Binding-site contacts:
Ligand atom C17 contacts residue PRO51 of chain 1.A at 4.0 Å (hydrophobic).
Ligand atom O3 contacts residue TRP79 of chain 1.A at 3.0 Å (h-bond).
Ligand atom C19 contacts residue PHE77 of chain 1.A at 3.6 Å (hydrophobic).
Ligand atom C17 contacts residue PHE77 of chain 1.A at 3.2 Å (hydrophobic).
Ligand atom C10 contacts residue TRP99 of chain 1.A at 3.4 Å (hydrophobic).
Ligand atom O2 contacts residue ASN50 of chain 1.A at 3.5 Å.
Ligand atom C12 contacts residue PHE77 of chain 1.A at 3.8 Å (hydrophobic).
Ligand atom C11 contacts residue TRP79 of chain 1.A at 3.6 Å (hydrophobic).
Ligand atom O3 contacts residue TRP85 of chain 1.A at 3.7 Å.
Ligand atom O2 contacts residue PHE77 of chain 1.A at 3.6 Å (h-bond).
Ligand atom C7 contacts residue TRP85 of chain 1.A at 3.8 Å (hydrophobic).
Ligand atom C10 contacts residue TRP85 of chain 1.A at 3.5 Å (hydrophobic).
Ligand atom O3 contacts residue PHE77 of chain 1.A at 3.9 Å.
Ligand atom O2 contacts residue TRP79 of chain 1.A at 3.4 Å.
Ligand atom C11 contacts residue TRP99 of chain 1.A at 3.7 Å (hydrophobic).
Ligand atom N1 contacts residue ASN50 of chain 1.A at 3.8 Å.
Ligand atom C11 contacts residue TYR101 of chain 1.A at 3.5 Å (hydrophobic).
Ligand atom C6 contacts residue PRO51 of chain 1.A at 3.9 Å (hydrophobic).
Ligand atom C4 contacts residue ASN50 of chain 1.A at 3.9 Å.
Ligand atom C11 contacts residue TRP85 of chain 1.A at 3.6 Å (hydrophobic).
Ligand atom C9 contacts residue TRP79 of chain 1.A at 3.6 Å (hydrophobic).
Ligand atom O4 contacts residue PHE77 of chain 1.A at 4.0 Å.
Ligand atom C12 contacts residue TRP79 of chain 1.A at 3.3 Å (hydrophobic).
Ligand atom O2 contacts residue PRO51 of chain 1.A at 3.5 Å.
Ligand atom N2 contacts residue TRP79 of chain 1.A at 3.1 Å.
Ligand atom O1 contacts residue TRP99 of chain 1.A at 3.9 Å.
Ligand atom C5 contacts residue ASN50 of chain 1.A at 4.0 Å.
Ligand atom O3 contacts residue TYR101 of chain 1.A at 2.8 Å (h-bond).
Ligand atom C13 contacts residue TRP79 of chain 1.A at 3.2 Å (hydrophobic).
Ligand atom C12 contacts residue TRP85 of chain 1.A at 3.7 Å (hydrophobic).
Ligand atom C8 contacts residue ASN50 of chain 1.A at 3.4 Å.
Ligand atom C12 contacts residue TYR101 of chain 1.A at 3.5 Å (hydrophobic).
Ligand atom C13 contacts residue PHE77 of chain 1.A at 3.7 Å (hydrophobic).
Ligand atom O1 contacts residue ASN50 of chain 1.A at 2.9 Å (h-bond).
Ligand atom C19 contacts residue PRO51 of chain 1.A at 4.1 Å (hydrophobic).
Ligand atom C9 contacts residue TRP99 of chain 1.A at 4.2 Å (hydrophobic).
Ligand atom C12 contacts residue SER78 of chain 1.A at 4.0 Å.
Ligand atom O3 contacts residue SER78 of chain 1.A at 3.4 Å.
Ligand atom C7 contacts residue PRO51 of chain 1.A at 3.8 Å (hydrophobic).
Ligand atom N2 contacts residue PHE77 of chain 1.A at 3.0 Å (h-bond).

The small molecule below binds the protein below.
Small molecule (SMILES): O=C1CC[C@H](N2Cc3c(OCc4ccc(CN5CCOCC5)cc4)cccc3C2=O)C(=O)N1

Sequence of chain 1.A:
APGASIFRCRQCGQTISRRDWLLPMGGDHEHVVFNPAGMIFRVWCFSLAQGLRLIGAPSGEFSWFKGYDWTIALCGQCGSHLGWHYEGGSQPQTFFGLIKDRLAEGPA